Binding-site contacts:
Ligand atom O5 contacts residue TRP357 of chain 4.A at 4.1 Å.
Ligand atom N2 contacts residue TRP357 of chain 4.A at 3.1 Å (h-bond).
Ligand atom C8 contacts residue TRP357 of chain 4.A at 3.4 Å (hydrophobic).
Ligand atom C3 contacts residue TRP357 of chain 4.A at 3.6 Å (hydrophobic).
Ligand atom C8 contacts residue ASN65 of chain 4.A at 4.4 Å.
Ligand atom N2 contacts residue ASN65 of chain 4.A at 2.9 Å (h-bond).
Ligand atom C5 contacts residue TRP357 of chain 4.A at 3.6 Å (hydrophobic).
Ligand atom O7 contacts residue ASN65 of chain 4.A at 2.9 Å (h-bond).
Ligand atom C7 contacts residue ASN65 of chain 4.A at 3.1 Å.
Ligand atom C4 contacts residue ASN65 of chain 4.A at 4.1 Å.
Ligand atom C3 contacts residue ASN65 of chain 4.A at 3.7 Å.
Ligand atom O5 contacts residue ASN65 of chain 4.A at 2.4 Å (h-bond).
Ligand atom C2 contacts residue ASN65 of chain 4.A at 2.4 Å.
Ligand atom C6 contacts residue TRP357 of chain 4.A at 4.4 Å (hydrophobic).
Ligand atom C7 contacts residue TRP357 of chain 4.A at 3.8 Å (hydrophobic).
Ligand atom O3 contacts residue TRP357 of chain 4.A at 4.2 Å.
Ligand atom C4 contacts residue TRP357 of chain 4.A at 4.2 Å (hydrophobic).
Ligand atom O4 contacts residue TRP357 of chain 4.A at 4.2 Å.
Ligand atom C2 contacts residue TRP357 of chain 4.A at 3.9 Å (hydrophobic).
Ligand atom C1 contacts residue TRP357 of chain 4.A at 3.6 Å (hydrophobic).
Ligand atom C5 contacts residue ASN65 of chain 4.A at 3.6 Å.
Ligand atom C1 contacts residue ASN65 of chain 4.A at 1.4 Å.

This protein binds this small molecule.
Small molecule (SMILES): CC(=O)N[C@@H]1[C@@H](O)[C@H](O)[C@@H](CO)O[C@H]1O

Sequence of chain 4.A:
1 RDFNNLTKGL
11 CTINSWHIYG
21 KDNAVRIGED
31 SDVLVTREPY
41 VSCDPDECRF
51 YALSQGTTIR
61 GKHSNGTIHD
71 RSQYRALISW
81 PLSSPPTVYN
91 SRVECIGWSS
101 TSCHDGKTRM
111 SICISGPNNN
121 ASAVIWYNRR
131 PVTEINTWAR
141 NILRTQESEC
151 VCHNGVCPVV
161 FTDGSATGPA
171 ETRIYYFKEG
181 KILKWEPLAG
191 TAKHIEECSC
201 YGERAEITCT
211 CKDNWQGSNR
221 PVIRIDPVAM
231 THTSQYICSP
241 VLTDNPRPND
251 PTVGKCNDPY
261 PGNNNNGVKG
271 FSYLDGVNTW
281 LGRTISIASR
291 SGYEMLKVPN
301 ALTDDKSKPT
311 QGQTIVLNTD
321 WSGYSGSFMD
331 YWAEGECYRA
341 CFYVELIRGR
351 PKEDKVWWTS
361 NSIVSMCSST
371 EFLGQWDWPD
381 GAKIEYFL